Sequence of chain 3.A:
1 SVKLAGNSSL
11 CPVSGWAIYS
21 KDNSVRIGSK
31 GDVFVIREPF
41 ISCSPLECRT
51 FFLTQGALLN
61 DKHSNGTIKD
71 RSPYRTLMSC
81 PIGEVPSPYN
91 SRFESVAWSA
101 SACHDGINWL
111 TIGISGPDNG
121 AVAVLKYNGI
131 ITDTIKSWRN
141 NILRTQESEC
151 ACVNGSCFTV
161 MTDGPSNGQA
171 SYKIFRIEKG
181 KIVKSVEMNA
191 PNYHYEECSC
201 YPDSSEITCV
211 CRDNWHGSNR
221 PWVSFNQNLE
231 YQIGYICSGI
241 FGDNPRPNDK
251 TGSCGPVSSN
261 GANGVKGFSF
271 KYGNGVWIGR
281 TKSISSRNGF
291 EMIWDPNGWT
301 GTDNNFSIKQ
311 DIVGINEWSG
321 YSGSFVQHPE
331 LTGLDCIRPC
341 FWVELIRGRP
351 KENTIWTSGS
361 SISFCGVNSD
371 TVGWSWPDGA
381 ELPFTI

Binding-site contacts:
Ligand atom N2 contacts residue SER8 of chain 3.A at 4.4 Å.
Ligand atom O7 contacts residue ASN7 of chain 3.A at 3.2 Å (h-bond).
Ligand atom N2 contacts residue ASN7 of chain 3.A at 2.9 Å (h-bond).
Ligand atom C3 contacts residue ASN7 of chain 3.A at 3.8 Å.
Ligand atom C4 contacts residue ASN7 of chain 3.A at 4.2 Å.
Ligand atom C7 contacts residue SER8 of chain 3.A at 4.3 Å.
Ligand atom C8 contacts residue ASN7 of chain 3.A at 3.6 Å.
Ligand atom C5 contacts residue ASN7 of chain 3.A at 3.7 Å.
Ligand atom C1 contacts residue ASN7 of chain 3.A at 1.5 Å.
Ligand atom C8 contacts residue SER8 of chain 3.A at 3.7 Å.
Ligand atom O5 contacts residue ASN7 of chain 3.A at 2.4 Å (h-bond).
Ligand atom C2 contacts residue ASN7 of chain 3.A at 2.5 Å.
Ligand atom C7 contacts residue ASN7 of chain 3.A at 3.3 Å.

A protein and the small-molecule ligand that binds it are described below.
Small molecule (SMILES): CC(=O)N[C@@H]1[C@@H](O)[C@H](O)[C@@H](CO)O[C@H]1O